Sequence of chain 1.B:
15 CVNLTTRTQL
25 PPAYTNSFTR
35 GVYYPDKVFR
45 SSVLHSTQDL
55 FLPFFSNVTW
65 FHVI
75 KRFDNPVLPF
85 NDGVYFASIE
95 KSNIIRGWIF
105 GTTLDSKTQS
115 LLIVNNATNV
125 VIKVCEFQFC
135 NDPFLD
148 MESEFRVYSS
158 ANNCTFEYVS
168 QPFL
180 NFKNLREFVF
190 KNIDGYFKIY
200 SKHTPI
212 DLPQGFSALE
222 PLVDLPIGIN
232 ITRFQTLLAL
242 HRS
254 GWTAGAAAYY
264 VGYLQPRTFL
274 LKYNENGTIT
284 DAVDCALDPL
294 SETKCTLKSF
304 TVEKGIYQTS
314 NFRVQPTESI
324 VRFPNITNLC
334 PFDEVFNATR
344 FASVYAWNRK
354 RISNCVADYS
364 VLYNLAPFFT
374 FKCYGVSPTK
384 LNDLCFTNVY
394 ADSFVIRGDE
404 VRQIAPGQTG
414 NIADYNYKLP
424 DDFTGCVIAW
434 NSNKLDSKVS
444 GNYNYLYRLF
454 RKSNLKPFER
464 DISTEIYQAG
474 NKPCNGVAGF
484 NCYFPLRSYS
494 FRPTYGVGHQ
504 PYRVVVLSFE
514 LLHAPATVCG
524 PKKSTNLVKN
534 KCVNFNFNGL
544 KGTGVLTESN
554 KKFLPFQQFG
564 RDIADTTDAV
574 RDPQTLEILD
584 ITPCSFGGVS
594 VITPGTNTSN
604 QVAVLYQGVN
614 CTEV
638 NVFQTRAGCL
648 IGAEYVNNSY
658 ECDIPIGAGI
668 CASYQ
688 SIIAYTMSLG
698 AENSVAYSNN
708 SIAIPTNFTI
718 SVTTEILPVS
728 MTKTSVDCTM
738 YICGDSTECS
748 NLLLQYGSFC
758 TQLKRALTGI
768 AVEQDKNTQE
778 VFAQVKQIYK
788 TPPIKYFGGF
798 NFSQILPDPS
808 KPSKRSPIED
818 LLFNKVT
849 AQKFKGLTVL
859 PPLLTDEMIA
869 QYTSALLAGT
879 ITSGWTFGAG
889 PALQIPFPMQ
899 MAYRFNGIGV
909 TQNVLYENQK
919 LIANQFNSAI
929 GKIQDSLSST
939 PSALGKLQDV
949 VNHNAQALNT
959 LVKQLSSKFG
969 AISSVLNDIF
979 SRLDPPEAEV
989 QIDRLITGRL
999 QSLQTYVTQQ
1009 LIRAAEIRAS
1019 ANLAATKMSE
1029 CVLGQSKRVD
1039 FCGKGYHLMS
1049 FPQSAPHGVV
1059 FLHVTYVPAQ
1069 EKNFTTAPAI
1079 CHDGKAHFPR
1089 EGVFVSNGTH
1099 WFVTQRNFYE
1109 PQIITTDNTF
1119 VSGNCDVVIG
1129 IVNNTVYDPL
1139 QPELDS

Binding-site contacts:
Ligand atom C4 contacts residue ASN231 of chain 1.B at 4.3 Å.
Ligand atom C5 contacts residue ASN231 of chain 1.B at 3.7 Å.
Ligand atom O7 contacts residue THR233 of chain 1.B at 3.9 Å.
Ligand atom C2 contacts residue ASN231 of chain 1.B at 2.5 Å.
Ligand atom C8 contacts residue THR106 of chain 1.B at 3.6 Å.
Ligand atom N2 contacts residue THR106 of chain 1.B at 4.3 Å.
Ligand atom C3 contacts residue ASN231 of chain 1.B at 3.8 Å.
Ligand atom N2 contacts residue ASN231 of chain 1.B at 2.9 Å (h-bond).
Ligand atom O5 contacts residue ASN231 of chain 1.B at 2.4 Å (h-bond).
Ligand atom C1 contacts residue ASN231 of chain 1.B at 1.4 Å.
Ligand atom C7 contacts residue THR106 of chain 1.B at 3.8 Å.
Ligand atom C7 contacts residue ASN231 of chain 1.B at 4.1 Å.
Ligand atom O7 contacts residue THR106 of chain 1.B at 3.9 Å.
Ligand atom C8 contacts residue THR107 of chain 1.B at 3.8 Å.

This protein binds this small molecule.
Small molecule (SMILES): CC(=O)N[C@@H]1[C@@H](O)[C@H](O)[C@@H](CO)O[C@H]1O